Binding-site contacts:
Ligand atom C4 contacts residue ASN277 of chain 1.E at 4.4 Å.
Ligand atom C8 contacts residue ASN288 of chain 1.E at 3.9 Å.
Ligand atom C2 contacts residue ASN277 of chain 1.E at 2.8 Å.
Ligand atom O6 contacts residue ASN290 of chain 1.E at 3.5 Å (h-bond).
Ligand atom N2 contacts residue ASN277 of chain 1.E at 3.2 Å (h-bond).
Ligand atom O6 contacts residue GLU69 of chain 1.K at 3.5 Å (salt-bridge).
Ligand atom C1 contacts residue ASN277 of chain 1.E at 1.5 Å.
Ligand atom C2 contacts residue VAL289 of chain 1.E at 4.3 Å (hydrophobic).
Ligand atom O7 contacts residue ASN277 of chain 1.E at 2.8 Å (h-bond).
Ligand atom N2 contacts residue VAL289 of chain 1.E at 3.6 Å (h-bond).
Ligand atom C5 contacts residue ASN277 of chain 1.E at 3.6 Å.
Ligand atom C6 contacts residue GLU69 of chain 1.K at 4.3 Å.
Ligand atom C3 contacts residue ASN277 of chain 1.E at 4.0 Å.
Ligand atom C1 contacts residue VAL289 of chain 1.E at 4.1 Å (hydrophobic).
Ligand atom O6 contacts residue ASN277 of chain 1.E at 3.9 Å.
Ligand atom C8 contacts residue VAL289 of chain 1.E at 3.8 Å (hydrophobic).
Ligand atom C7 contacts residue ASN277 of chain 1.E at 3.2 Å.
Ligand atom O5 contacts residue ASN277 of chain 1.E at 2.4 Å (h-bond).
Ligand atom C7 contacts residue VAL289 of chain 1.E at 3.7 Å (hydrophobic).
Ligand atom C6 contacts residue ASN277 of chain 1.E at 4.4 Å.
Ligand atom C8 contacts residue SER37 of chain 1.E at 4.0 Å.
Ligand atom O7 contacts residue VAL289 of chain 1.E at 4.4 Å.

Sequence of chain 1.K:
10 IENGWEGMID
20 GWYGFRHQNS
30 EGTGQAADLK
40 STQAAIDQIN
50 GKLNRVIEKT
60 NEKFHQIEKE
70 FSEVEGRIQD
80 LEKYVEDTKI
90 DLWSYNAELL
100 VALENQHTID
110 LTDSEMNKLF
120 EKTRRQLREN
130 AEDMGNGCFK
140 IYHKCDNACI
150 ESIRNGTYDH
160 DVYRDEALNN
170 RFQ

Sequence of chain 1.E:
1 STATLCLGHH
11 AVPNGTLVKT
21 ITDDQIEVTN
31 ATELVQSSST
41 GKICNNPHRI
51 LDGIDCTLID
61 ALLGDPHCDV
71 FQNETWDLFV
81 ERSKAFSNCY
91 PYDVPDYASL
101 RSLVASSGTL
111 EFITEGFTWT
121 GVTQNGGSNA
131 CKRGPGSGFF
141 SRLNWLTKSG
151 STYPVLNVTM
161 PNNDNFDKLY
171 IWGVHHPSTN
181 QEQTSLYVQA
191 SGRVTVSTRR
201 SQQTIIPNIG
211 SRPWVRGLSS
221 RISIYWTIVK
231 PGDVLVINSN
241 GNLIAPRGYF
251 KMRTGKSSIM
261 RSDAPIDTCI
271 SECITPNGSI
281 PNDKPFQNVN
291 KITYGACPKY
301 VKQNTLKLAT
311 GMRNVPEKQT

This small molecule binds to this protein.
Small molecule (SMILES): CC(=O)N[C@@H]1[C@@H](O)[C@H](O)[C@@H](CO)O[C@H]1O